Sequence of chain 1.B:
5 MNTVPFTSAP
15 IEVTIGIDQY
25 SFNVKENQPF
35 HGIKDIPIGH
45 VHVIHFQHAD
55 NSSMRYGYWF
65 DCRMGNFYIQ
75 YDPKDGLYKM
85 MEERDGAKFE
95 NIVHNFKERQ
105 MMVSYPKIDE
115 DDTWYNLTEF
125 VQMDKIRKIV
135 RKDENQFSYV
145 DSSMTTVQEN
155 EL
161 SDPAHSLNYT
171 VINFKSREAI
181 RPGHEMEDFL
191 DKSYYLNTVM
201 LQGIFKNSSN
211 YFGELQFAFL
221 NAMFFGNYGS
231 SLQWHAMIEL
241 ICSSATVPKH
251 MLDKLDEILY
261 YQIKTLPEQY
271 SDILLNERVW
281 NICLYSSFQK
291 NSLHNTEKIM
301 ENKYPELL

Binding-site contacts:
Ligand atom BR contacts residue LYS129 of chain 1.B at 4.2 Å.
Ligand atom C contacts residue GLY213 of chain 1.B at 3.5 Å.
Ligand atom BR contacts residue ILE133 of chain 1.B at 3.5 Å.
Ligand atom C2 contacts residue LYS129 of chain 1.B at 3.4 Å.
Ligand atom C1 contacts residue GLY213 of chain 1.B at 3.8 Å.
Ligand atom C2 contacts residue GLN126 of chain 1.B at 3.9 Å.
Ligand atom C3 contacts residue ILE130 of chain 1.B at 4.0 Å (hydrophobic).
Ligand atom N contacts residue VAL125 of chain 1.B at 3.7 Å.
Ligand atom N contacts residue LYS129 of chain 1.B at 3.2 Å.
Ligand atom N1 contacts residue ASN210 of chain 1.B at 3.4 Å (h-bond).
Ligand atom C1 contacts residue GLU214 of chain 1.B at 3.9 Å.
Ligand atom C contacts residue LYS129 of chain 1.B at 4.0 Å.
Ligand atom C4 contacts residue LYS129 of chain 1.B at 3.8 Å.
Ligand atom N1 contacts residue PHE124 of chain 1.B at 3.3 Å (h-bond).
Ligand atom BR contacts residue GLU214 of chain 1.B at 3.9 Å.
Ligand atom C1 contacts residue ASN210 of chain 1.B at 3.7 Å.
Ligand atom BR contacts residue ILE130 of chain 1.B at 3.9 Å.
Ligand atom C1 contacts residue PHE124 of chain 1.B at 4.2 Å (hydrophobic).
Ligand atom N2 contacts residue PHE124 of chain 1.B at 2.6 Å (h-bond).
Ligand atom C3 contacts residue GLN126 of chain 1.B at 3.5 Å.
Ligand atom BR contacts residue GLY213 of chain 1.B at 4.2 Å.
Ligand atom N2 contacts residue GLN126 of chain 1.B at 3.4 Å.
Ligand atom C3 contacts residue LYS129 of chain 1.B at 3.5 Å.
Ligand atom C contacts residue GLU214 of chain 1.B at 3.2 Å.
Ligand atom C2 contacts residue PHE124 of chain 1.B at 3.4 Å (hydrophobic).
Ligand atom C4 contacts residue GLY213 of chain 1.B at 3.7 Å.
Ligand atom N contacts residue PHE124 of chain 1.B at 3.5 Å (h-bond).
Ligand atom C2 contacts residue ASN210 of chain 1.B at 4.2 Å.
Ligand atom C4 contacts residue GLU214 of chain 1.B at 3.7 Å.
Ligand atom C3 contacts residue VAL125 of chain 1.B at 4.1 Å (hydrophobic).
Ligand atom N2 contacts residue SER209 of chain 1.B at 3.4 Å (h-bond).
Ligand atom C1 contacts residue LYS129 of chain 1.B at 3.8 Å.
Ligand atom C3 contacts residue GLY213 of chain 1.B at 4.2 Å.
Ligand atom N1 contacts residue LYS129 of chain 1.B at 3.4 Å.
Ligand atom N2 contacts residue ASN210 of chain 1.B at 3.3 Å (h-bond).
Ligand atom C2 contacts residue GLY213 of chain 1.B at 4.1 Å.
Ligand atom BR contacts residue PHE217 of chain 1.B at 3.5 Å.
Ligand atom C contacts residue ASN210 of chain 1.B at 3.9 Å.
Ligand atom N contacts residue GLN126 of chain 1.B at 2.9 Å (h-bond).
Ligand atom N1 contacts residue GLN126 of chain 1.B at 3.2 Å.

A protein and the small-molecule ligand that binds it are described below.
Small molecule (SMILES): NNc1ccc(Br)cn1